Sequence of chain 2.B:
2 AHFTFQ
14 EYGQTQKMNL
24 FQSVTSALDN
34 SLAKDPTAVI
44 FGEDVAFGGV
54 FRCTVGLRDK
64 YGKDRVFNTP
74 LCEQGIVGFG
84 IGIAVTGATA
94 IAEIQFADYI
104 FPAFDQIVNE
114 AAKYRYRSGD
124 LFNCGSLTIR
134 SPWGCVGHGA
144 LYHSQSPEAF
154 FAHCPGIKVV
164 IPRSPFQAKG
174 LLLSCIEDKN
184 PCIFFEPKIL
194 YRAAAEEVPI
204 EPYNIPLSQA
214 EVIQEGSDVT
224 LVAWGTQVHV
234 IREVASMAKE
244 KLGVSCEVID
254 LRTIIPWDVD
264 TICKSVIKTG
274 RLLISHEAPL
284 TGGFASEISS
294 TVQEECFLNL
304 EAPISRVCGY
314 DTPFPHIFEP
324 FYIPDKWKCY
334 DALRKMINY

The small molecule below binds the protein below.
Small molecule (SMILES): C[C@H](N)C(=O)N[C@@H](Cc1ccc(O)cc1)C(=O)N[C@H](C=O)CCCN=C(N)N

Binding-site contacts:
Ligand atom NE contacts residue PHE50 of chain 2.B at 3.6 Å.
Ligand atom CA contacts residue SER294 of chain 1.A at 3.0 Å.
Ligand atom N contacts residue ARG195 of chain 2.B at 3.8 Å.
Ligand atom CE1 contacts residue SER294 of chain 1.A at 3.7 Å.
Ligand atom O contacts residue SER294 of chain 1.A at 3.1 Å (h-bond).
Ligand atom CB contacts residue SER294 of chain 1.A at 3.5 Å.
Ligand atom CD1 contacts residue VAL53 of chain 2.B at 3.7 Å (hydrophobic).
Ligand atom CG contacts residue SER294 of chain 1.A at 3.2 Å.
Ligand atom O contacts residue VAL53 of chain 2.B at 3.5 Å (h-bond).
Ligand atom CG contacts residue ARG55 of chain 2.B at 3.4 Å.
Ligand atom NH2 contacts residue GLY51 of chain 2.B at 3.4 Å.
Ligand atom OH contacts residue VAL53 of chain 2.B at 3.5 Å.
Ligand atom NH1 contacts residue PHE50 of chain 2.B at 3.4 Å.
Ligand atom CA contacts residue VAL53 of chain 2.B at 3.5 Å (hydrophobic).
Ligand atom CE1 contacts residue VAL53 of chain 2.B at 3.7 Å (hydrophobic).
Ligand atom CZ contacts residue GLY52 of chain 2.B at 3.6 Å.
Ligand atom N contacts residue VAL53 of chain 2.B at 2.8 Å (h-bond).
Ligand atom CA contacts residue VAL53 of chain 2.B at 3.8 Å (hydrophobic).
Ligand atom O contacts residue ARG195 of chain 2.B at 3.5 Å.
Ligand atom NH2 contacts residue GLY52 of chain 2.B at 3.2 Å (h-bond).
Ligand atom NE contacts residue GLY52 of chain 2.B at 3.2 Å (h-bond).
Ligand atom N contacts residue TYR194 of chain 2.B at 3.5 Å.
Ligand atom C contacts residue SER294 of chain 1.A at 3.3 Å.
Ligand atom N contacts residue PHE54 of chain 2.B at 3.7 Å.
Ligand atom NH2 contacts residue VAL58 of chain 2.B at 3.3 Å.
Ligand atom C contacts residue VAL53 of chain 2.B at 3.6 Å (hydrophobic).
Ligand atom NH2 contacts residue ARG55 of chain 2.B at 3.6 Å.
Ligand atom NH2 contacts residue PHE50 of chain 2.B at 3.4 Å (h-bond).
Ligand atom CZ contacts residue PHE50 of chain 2.B at 3.6 Å (hydrophobic).
Ligand atom C contacts residue PHE54 of chain 2.B at 3.7 Å (hydrophobic).
Ligand atom N contacts residue SER294 of chain 1.A at 3.3 Å (h-bond).
Ligand atom CZ contacts residue VAL53 of chain 2.B at 3.8 Å (hydrophobic).
Ligand atom C contacts residue ASP295 of chain 1.A at 3.7 Å.
Ligand atom OH contacts residue ILE226 of chain 1.A at 3.4 Å.
Ligand atom O contacts residue SER294 of chain 1.A at 3.1 Å (h-bond).
Ligand atom CB contacts residue ARG195 of chain 2.B at 3.5 Å.
Ligand atom CB contacts residue ARG55 of chain 2.B at 3.5 Å.
Ligand atom CD1 contacts residue SER294 of chain 1.A at 3.1 Å.
Ligand atom C contacts residue SER294 of chain 1.A at 2.5 Å.
Ligand atom CD contacts residue PHE50 of chain 2.B at 3.6 Å (hydrophobic).

Sequence of chain 1.A:
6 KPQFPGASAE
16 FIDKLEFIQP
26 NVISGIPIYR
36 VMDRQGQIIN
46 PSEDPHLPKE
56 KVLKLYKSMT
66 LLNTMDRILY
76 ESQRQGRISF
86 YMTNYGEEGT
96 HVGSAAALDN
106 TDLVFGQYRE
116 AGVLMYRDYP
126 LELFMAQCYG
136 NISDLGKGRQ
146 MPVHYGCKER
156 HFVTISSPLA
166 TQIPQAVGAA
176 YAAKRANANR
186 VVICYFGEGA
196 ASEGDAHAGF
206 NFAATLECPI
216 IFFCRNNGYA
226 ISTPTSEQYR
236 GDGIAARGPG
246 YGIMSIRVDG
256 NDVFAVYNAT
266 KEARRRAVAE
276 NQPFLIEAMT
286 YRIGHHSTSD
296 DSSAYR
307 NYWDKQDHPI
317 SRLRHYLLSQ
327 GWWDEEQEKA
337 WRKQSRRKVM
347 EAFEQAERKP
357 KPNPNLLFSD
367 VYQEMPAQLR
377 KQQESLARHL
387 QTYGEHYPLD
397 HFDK